Binding-site contacts:
Ligand atom CAH contacts residue ALA80 of chain 1.B at 4.0 Å (hydrophobic).
Ligand atom OAD contacts residue TYR72 of chain 1.B at 3.3 Å (h-bond).
Ligand atom CAF contacts residue TYR72 of chain 1.B at 3.8 Å (hydrophobic).
Ligand atom OAD contacts residue HIS42 of chain 1.B at 3.0 Å.
Ligand atom NAN contacts residue TYR72 of chain 1.B at 3.9 Å.
Ligand atom CAI contacts residue TYR72 of chain 1.B at 3.3 Å (hydrophobic).
Ligand atom OAD contacts residue GLY43 of chain 1.B at 2.4 Å (h-bond).
Ligand atom CAQ contacts residue GLY43 of chain 1.B at 3.4 Å.
Ligand atom NAN contacts residue HIS42 of chain 1.B at 3.3 Å.
Ligand atom CAU contacts residue TYR72 of chain 1.B at 3.9 Å (hydrophobic).
Ligand atom CAE contacts residue ILE73 of chain 1.B at 3.1 Å (hydrophobic).
Ligand atom CAU contacts residue TYR83 of chain 1.B at 3.5 Å (hydrophobic).
Ligand atom CAJ contacts residue GLY43 of chain 1.B at 3.7 Å.
Ligand atom CAP contacts residue TYR83 of chain 1.B at 3.7 Å (hydrophobic).
Ligand atom CAT contacts residue TYR72 of chain 1.B at 3.4 Å (hydrophobic).
Ligand atom CAQ contacts residue HIS42 of chain 1.B at 3.4 Å.
Ligand atom CAF contacts residue GLU155 of chain 1.B at 3.4 Å.
Ligand atom CAH contacts residue TYR72 of chain 1.B at 3.3 Å (hydrophobic).
Ligand atom NAN contacts residue TYR83 of chain 1.B at 3.5 Å.
Ligand atom CAS contacts residue TYR72 of chain 1.B at 3.1 Å (hydrophobic).
Ligand atom N contacts residue GLN87 of chain 1.B at 3.4 Å (h-bond).
Ligand atom CAH contacts residue ALA74 of chain 1.B at 4.0 Å (hydrophobic).
Ligand atom NAN contacts residue GLY43 of chain 1.B at 2.7 Å (h-bond).
Ligand atom OAD contacts residue TYR41 of chain 1.B at 3.9 Å.
Ligand atom CAB contacts residue GLN87 of chain 1.B at 3.5 Å.
Ligand atom CAS contacts residue TYR83 of chain 1.B at 3.7 Å (hydrophobic).
Ligand atom OAD contacts residue ALA80 of chain 1.B at 3.7 Å.
Ligand atom CAK contacts residue TYR83 of chain 1.B at 3.4 Å (hydrophobic).
Ligand atom CAE contacts residue TYR72 of chain 1.B at 4.0 Å (hydrophobic).
Ligand atom CAT contacts residue TYR83 of chain 1.B at 3.5 Å (hydrophobic).
Ligand atom CAR contacts residue GLY43 of chain 1.B at 3.6 Å.
Ligand atom CAG contacts residue TYR83 of chain 1.B at 3.9 Å (hydrophobic).
Ligand atom CAA contacts residue GLN87 of chain 1.B at 3.6 Å.
Ligand atom CAI contacts residue TYR83 of chain 1.B at 3.6 Å (hydrophobic).
Ligand atom CAE contacts residue ALA74 of chain 1.B at 3.8 Å (hydrophobic).
Ligand atom CAQ contacts residue TYR72 of chain 1.B at 3.2 Å (hydrophobic).
Ligand atom CAF contacts residue ILE73 of chain 1.B at 4.0 Å (hydrophobic).
Ligand atom CAJ contacts residue TYR83 of chain 1.B at 3.7 Å (hydrophobic).
Ligand atom CAH contacts residue ILE73 of chain 1.B at 3.5 Å (hydrophobic).
Ligand atom CAR contacts residue TYR83 of chain 1.B at 3.5 Å (hydrophobic).

This protein binds this small molecule.
Small molecule (SMILES): CN(C)CC(=O)Nc1ccc2[nH]c(=O)c3ccccc3c2c1

Sequence of chain 1.B:
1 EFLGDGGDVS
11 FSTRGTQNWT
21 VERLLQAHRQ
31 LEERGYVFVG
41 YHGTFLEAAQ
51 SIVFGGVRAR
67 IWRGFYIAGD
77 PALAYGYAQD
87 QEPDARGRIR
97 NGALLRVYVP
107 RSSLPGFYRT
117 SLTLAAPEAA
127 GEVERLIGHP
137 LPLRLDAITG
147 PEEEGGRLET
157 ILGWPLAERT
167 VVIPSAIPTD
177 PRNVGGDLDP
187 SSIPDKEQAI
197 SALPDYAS